The small molecule below binds the protein below.
Small molecule (SMILES): CC(=O)N[C@@H]1[C@@H](O)[C@H](O)[C@@H](CO)O[C@H]1O

Binding-site contacts:
Ligand atom C1 contacts residue ASN1129 of chain 1.B at 1.4 Å.
Ligand atom O7 contacts residue ASN1129 of chain 1.B at 4.4 Å.
Ligand atom O5 contacts residue ASN1129 of chain 1.B at 2.4 Å (h-bond).
Ligand atom C3 contacts residue ASN1129 of chain 1.B at 3.8 Å.
Ligand atom C5 contacts residue ASN1129 of chain 1.B at 3.7 Å.
Ligand atom C7 contacts residue ASN1129 of chain 1.B at 3.9 Å.
Ligand atom N2 contacts residue ASN1129 of chain 1.B at 2.9 Å (h-bond).
Ligand atom C2 contacts residue ASN1129 of chain 1.B at 2.4 Å.
Ligand atom C4 contacts residue ASN1129 of chain 1.B at 4.2 Å.

Sequence of chain 1.B:
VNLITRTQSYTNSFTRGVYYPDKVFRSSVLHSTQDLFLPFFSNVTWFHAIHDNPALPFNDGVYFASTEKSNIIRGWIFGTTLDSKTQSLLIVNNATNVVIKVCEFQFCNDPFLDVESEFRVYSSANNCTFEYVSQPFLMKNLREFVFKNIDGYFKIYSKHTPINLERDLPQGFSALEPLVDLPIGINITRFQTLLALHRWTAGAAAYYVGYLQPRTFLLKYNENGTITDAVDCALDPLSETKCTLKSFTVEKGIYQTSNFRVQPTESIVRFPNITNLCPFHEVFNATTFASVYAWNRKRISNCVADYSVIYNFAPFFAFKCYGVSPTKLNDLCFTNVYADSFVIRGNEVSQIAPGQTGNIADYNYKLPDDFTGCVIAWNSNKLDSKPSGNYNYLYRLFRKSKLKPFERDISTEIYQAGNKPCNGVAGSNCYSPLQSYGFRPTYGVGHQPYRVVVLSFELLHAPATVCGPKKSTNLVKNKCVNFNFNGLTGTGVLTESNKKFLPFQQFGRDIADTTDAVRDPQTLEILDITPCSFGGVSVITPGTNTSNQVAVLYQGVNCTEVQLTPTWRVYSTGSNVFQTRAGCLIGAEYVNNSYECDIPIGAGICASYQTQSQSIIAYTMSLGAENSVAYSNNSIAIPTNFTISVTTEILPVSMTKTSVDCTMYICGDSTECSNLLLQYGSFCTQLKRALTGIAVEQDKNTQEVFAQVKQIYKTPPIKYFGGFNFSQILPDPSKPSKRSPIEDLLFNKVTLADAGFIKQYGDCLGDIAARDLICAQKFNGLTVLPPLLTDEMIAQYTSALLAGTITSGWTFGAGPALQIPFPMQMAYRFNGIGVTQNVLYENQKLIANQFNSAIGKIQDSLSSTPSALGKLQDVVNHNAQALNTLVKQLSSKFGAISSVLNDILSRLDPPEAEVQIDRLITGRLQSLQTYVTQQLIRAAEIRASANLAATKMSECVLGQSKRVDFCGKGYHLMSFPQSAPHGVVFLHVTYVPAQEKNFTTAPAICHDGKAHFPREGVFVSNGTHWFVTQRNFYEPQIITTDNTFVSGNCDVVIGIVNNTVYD